Sequence of chain 1.A:
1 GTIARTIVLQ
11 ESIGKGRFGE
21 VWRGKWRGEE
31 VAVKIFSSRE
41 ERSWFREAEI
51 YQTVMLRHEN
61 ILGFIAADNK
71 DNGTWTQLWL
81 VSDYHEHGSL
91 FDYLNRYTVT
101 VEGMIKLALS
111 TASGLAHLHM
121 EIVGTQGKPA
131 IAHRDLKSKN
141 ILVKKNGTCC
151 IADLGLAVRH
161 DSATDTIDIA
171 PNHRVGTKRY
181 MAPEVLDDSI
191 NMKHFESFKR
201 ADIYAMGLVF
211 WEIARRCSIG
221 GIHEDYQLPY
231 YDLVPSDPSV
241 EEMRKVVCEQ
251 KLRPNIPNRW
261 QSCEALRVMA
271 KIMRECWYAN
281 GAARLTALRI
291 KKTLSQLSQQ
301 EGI

This small molecule binds to this protein.
Small molecule (SMILES): Nc1cccc(Nc2ncnc3[nH]ccc(=O)c23)c1

Binding-site contacts:
Ligand atom C17 contacts residue ASP153 of chain 1.A at 3.4 Å.
Ligand atom C10 contacts residue ALA32 of chain 1.A at 3.8 Å (hydrophobic).
Ligand atom C17 contacts residue LEU62 of chain 1.A at 3.7 Å (hydrophobic).
Ligand atom N12 contacts residue VAL21 of chain 1.A at 3.8 Å.
Ligand atom C6 contacts residue HIS85 of chain 1.A at 3.8 Å.
Ligand atom N9 contacts residue SER82 of chain 1.A at 3.6 Å (h-bond).
Ligand atom C14 contacts residue ASP153 of chain 1.A at 3.3 Å.
Ligand atom N7 contacts residue HIS85 of chain 1.A at 3.0 Å (h-bond).
Ligand atom C17 contacts residue GLU47 of chain 1.A at 3.7 Å.
Ligand atom N19 contacts residue LYS34 of chain 1.A at 3.3 Å (salt-bridge).
Ligand atom C16 contacts residue SER82 of chain 1.A at 3.4 Å.
Ligand atom N9 contacts residue LEU62 of chain 1.A at 3.8 Å.
Ligand atom N9 contacts residue LEU142 of chain 1.A at 3.5 Å.
Ligand atom C16 contacts residue LYS34 of chain 1.A at 3.7 Å.
Ligand atom C2 contacts residue GLY88 of chain 1.A at 3.5 Å.
Ligand atom N7 contacts residue TYR84 of chain 1.A at 3.6 Å.
Ligand atom C14 contacts residue LEU62 of chain 1.A at 3.6 Å (hydrophobic).
Ligand atom C17 contacts residue TYR51 of chain 1.A at 3.8 Å (hydrophobic).
Ligand atom C15 contacts residue LYS34 of chain 1.A at 3.7 Å.
Ligand atom C2 contacts residue HIS85 of chain 1.A at 3.7 Å.
Ligand atom N7 contacts residue LEU142 of chain 1.A at 3.9 Å.
Ligand atom C8 contacts residue ASP83 of chain 1.A at 2.8 Å.
Ligand atom N3 contacts residue HIS85 of chain 1.A at 2.9 Å (h-bond).
Ligand atom N19 contacts residue GLU47 of chain 1.A at 3.0 Å (salt-bridge).
Ligand atom N9 contacts residue ALA32 of chain 1.A at 3.4 Å.
Ligand atom C10 contacts residue LEU142 of chain 1.A at 3.8 Å (hydrophobic).
Ligand atom C15 contacts residue GLU47 of chain 1.A at 3.6 Å.
Ligand atom C8 contacts residue ALA32 of chain 1.A at 3.4 Å (hydrophobic).
Ligand atom C18 contacts residue SER82 of chain 1.A at 3.4 Å.
Ligand atom N7 contacts residue ASP83 of chain 1.A at 3.6 Å.
Ligand atom C1 contacts residue ILE13 of chain 1.A at 3.7 Å (hydrophobic).
Ligand atom C17 contacts residue LYS34 of chain 1.A at 3.5 Å.
Ligand atom N9 contacts residue ASP83 of chain 1.A at 3.5 Å (salt-bridge).
Ligand atom C8 contacts residue TYR84 of chain 1.A at 3.8 Å (hydrophobic).
Ligand atom C2 contacts residue ILE13 of chain 1.A at 3.8 Å (hydrophobic).
Ligand atom O11 contacts residue VAL21 of chain 1.A at 3.6 Å.
Ligand atom N19 contacts residue TYR51 of chain 1.A at 2.8 Å (h-bond).
Ligand atom N19 contacts residue ASP153 of chain 1.A at 2.9 Å (salt-bridge).
Ligand atom C8 contacts residue LEU142 of chain 1.A at 3.6 Å (hydrophobic).
Ligand atom C8 contacts residue HIS85 of chain 1.A at 3.7 Å.